Sequence of chain 1.L:
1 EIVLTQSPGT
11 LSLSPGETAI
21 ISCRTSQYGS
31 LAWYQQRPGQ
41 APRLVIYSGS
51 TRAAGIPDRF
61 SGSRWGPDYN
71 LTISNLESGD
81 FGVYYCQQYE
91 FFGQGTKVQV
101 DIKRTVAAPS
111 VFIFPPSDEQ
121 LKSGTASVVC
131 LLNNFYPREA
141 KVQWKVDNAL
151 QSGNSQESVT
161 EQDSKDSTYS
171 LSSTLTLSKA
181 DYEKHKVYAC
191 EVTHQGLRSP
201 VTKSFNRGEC

This small molecule binds to this protein.
Small molecule (SMILES): CC(=O)N[C@H]1[C@H](O[C@H]2[C@H](O)[C@@H](NC(C)=O)CO[C@@H]2CO)O[C@H](CO)[C@@H](O[C@@H]2O[C@H](CO[C@H]3O[C@H](CO)[C@@H](O)[C@H](O)[C@@H]3O)[C@@H](O)[C@H](O[C@H]3O[C@H](CO)[C@@H](O)[C@H](O)[C@@H]3O)[C@@H]2O)[C@@H]1O

Binding-site contacts:
Ligand atom C7 contacts residue ASN70 of chain 1.L at 3.0 Å.
Ligand atom C3 contacts residue ASN70 of chain 1.L at 3.6 Å.
Ligand atom C8 contacts residue ASN70 of chain 1.L at 3.2 Å.
Ligand atom C5 contacts residue ASN70 of chain 1.L at 3.6 Å.
Ligand atom O7 contacts residue TRP65 of chain 1.L at 4.5 Å.
Ligand atom C6 contacts residue ILE20 of chain 1.L at 4.0 Å (hydrophobic).
Ligand atom N2 contacts residue ASN70 of chain 1.L at 2.6 Å (h-bond).
Ligand atom O5 contacts residue ILE20 of chain 1.L at 3.2 Å.
Ligand atom O6 contacts residue ILE20 of chain 1.L at 3.7 Å.
Ligand atom O7 contacts residue ASN70 of chain 1.L at 3.8 Å.
Ligand atom C2 contacts residue ASN70 of chain 1.L at 2.2 Å.
Ligand atom C7 contacts residue SER63 of chain 1.L at 3.6 Å.
Ligand atom C1 contacts residue ILE20 of chain 1.L at 4.1 Å (hydrophobic).
Ligand atom O7 contacts residue SER63 of chain 1.L at 3.2 Å (h-bond).
Ligand atom C4 contacts residue ASN70 of chain 1.L at 4.1 Å.
Ligand atom C1 contacts residue ASN70 of chain 1.L at 1.4 Å.
Ligand atom C8 contacts residue SER63 of chain 1.L at 3.5 Å.
Ligand atom C5 contacts residue ILE20 of chain 1.L at 4.2 Å (hydrophobic).
Ligand atom O5 contacts residue ASN70 of chain 1.L at 2.4 Å (h-bond).